Binding-site contacts:
Ligand atom O contacts residue ARG29 of chain 23.C at 4.2 Å.
Ligand atom N contacts residue ARG35 of chain 23.C at 4.1 Å.
Ligand atom C contacts residue ARG36 of chain 23.C at 3.2 Å.
Ligand atom CG2 contacts residue PRO43 of chain 23.C at 4.3 Å (hydrophobic).
Ligand atom C contacts residue ARG35 of chain 23.C at 3.5 Å.
Ligand atom O contacts residue ARG35 of chain 23.C at 2.9 Å (salt-bridge).
Ligand atom CG2 contacts residue ARG35 of chain 23.C at 3.9 Å.
Ligand atom C contacts residue ASP243 of chain 23.C at 4.4 Å.
Ligand atom CG1 contacts residue ARG35 of chain 23.C at 4.4 Å.
Ligand atom CD2 contacts residue ARG29 of chain 23.C at 3.8 Å.
Ligand atom O contacts residue ARG36 of chain 23.C at 2.9 Å (salt-bridge).
Ligand atom N contacts residue ARG35 of chain 23.C at 4.4 Å.
Ligand atom CB contacts residue ARG35 of chain 23.C at 3.4 Å.
Ligand atom C contacts residue ARG35 of chain 23.C at 3.7 Å.
Ligand atom CD1 contacts residue ARG29 of chain 23.C at 3.6 Å.
Ligand atom CB contacts residue ARG35 of chain 23.C at 3.8 Å.
Ligand atom O contacts residue ARG35 of chain 23.C at 3.3 Å (salt-bridge).
Ligand atom C contacts residue ASP243 of chain 23.C at 3.5 Å.
Ligand atom CA contacts residue ARG29 of chain 23.C at 4.2 Å.
Ligand atom O contacts residue PHE37 of chain 23.C at 3.8 Å.
Ligand atom C contacts residue PRO43 of chain 23.C at 4.5 Å (hydrophobic).
Ligand atom CB contacts residue ASP243 of chain 23.C at 3.9 Å.
Ligand atom CG1 contacts residue ASP243 of chain 23.C at 3.3 Å.
Ligand atom N contacts residue ASP243 of chain 23.C at 3.3 Å (salt-bridge).
Ligand atom CG2 contacts residue GLU245 of chain 23.C at 3.4 Å.
Ligand atom O contacts residue PRO43 of chain 23.C at 3.7 Å.
Ligand atom OG contacts residue PHE244 of chain 23.C at 3.7 Å.
Ligand atom N contacts residue ASP243 of chain 23.C at 3.8 Å.
Ligand atom CA contacts residue ASP243 of chain 23.C at 3.3 Å.
Ligand atom CB contacts residue ASP243 of chain 23.C at 4.2 Å.
Ligand atom CG2 contacts residue ARG36 of chain 23.C at 3.8 Å.
Ligand atom C contacts residue ARG29 of chain 23.C at 3.9 Å.
Ligand atom O contacts residue ASP243 of chain 23.C at 4.3 Å.
Ligand atom O contacts residue ASP243 of chain 23.C at 4.3 Å.
Ligand atom OG contacts residue ARG35 of chain 23.C at 4.2 Å.
Ligand atom O contacts residue ARG29 of chain 23.C at 3.0 Å (salt-bridge).
Ligand atom N contacts residue ARG35 of chain 23.C at 4.1 Å.
Ligand atom CA contacts residue ASP243 of chain 23.C at 4.2 Å.
Ligand atom CA contacts residue ARG35 of chain 23.C at 4.5 Å.
Ligand atom O contacts residue ILE25 of chain 23.C at 3.8 Å.

Sequence of chain 23.C:
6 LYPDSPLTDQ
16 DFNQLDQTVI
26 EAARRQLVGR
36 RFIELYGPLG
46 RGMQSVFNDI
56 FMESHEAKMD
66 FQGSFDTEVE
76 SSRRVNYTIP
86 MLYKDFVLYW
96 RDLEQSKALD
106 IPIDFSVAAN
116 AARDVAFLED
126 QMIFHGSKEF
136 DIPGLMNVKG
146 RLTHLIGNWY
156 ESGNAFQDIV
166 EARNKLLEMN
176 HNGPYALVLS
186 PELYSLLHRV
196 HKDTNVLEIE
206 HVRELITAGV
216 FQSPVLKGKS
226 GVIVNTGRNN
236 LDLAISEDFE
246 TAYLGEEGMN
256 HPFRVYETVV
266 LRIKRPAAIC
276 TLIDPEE

This protein binds this small molecule.
Small molecule (SMILES): CC[C@H](C)[C@H](NC(=O)[C@H](CC(C)C)NC(=O)[C@H](CO)NC(=O)CNC(=O)[C@@H](NC(=O)[C@@H](N)[C@@H](C)O)C(C)C)C(=O)N[C@H](C=O)CCC(N)=O